Sequence of chain 1.A:
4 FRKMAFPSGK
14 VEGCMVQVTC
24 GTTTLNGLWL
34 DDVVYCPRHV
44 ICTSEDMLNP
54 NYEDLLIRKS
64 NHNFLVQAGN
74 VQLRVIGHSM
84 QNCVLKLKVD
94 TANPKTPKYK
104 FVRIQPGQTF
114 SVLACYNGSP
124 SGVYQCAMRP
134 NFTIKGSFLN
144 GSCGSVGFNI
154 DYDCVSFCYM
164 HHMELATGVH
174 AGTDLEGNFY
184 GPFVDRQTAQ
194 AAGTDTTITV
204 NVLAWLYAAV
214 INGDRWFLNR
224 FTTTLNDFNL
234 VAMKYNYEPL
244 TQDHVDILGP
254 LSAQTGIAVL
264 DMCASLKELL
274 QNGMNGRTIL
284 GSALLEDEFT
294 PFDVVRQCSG

Binding-site contacts:
Ligand atom C2 contacts residue GLN190 of chain 1.A at 3.7 Å.
Ligand atom C15 contacts residue HIS42 of chain 1.A at 3.6 Å.
Ligand atom O33 contacts residue SER145 of chain 1.A at 3.6 Å (h-bond).
Ligand atom C26 contacts residue ASP188 of chain 1.A at 3.8 Å.
Ligand atom C17 contacts residue CYS146 of chain 1.A at 2.6 Å (hydrophobic).
Ligand atom N16 contacts residue CYS146 of chain 1.A at 2.8 Å (h-bond).
Ligand atom O32 contacts residue GLU167 of chain 1.A at 3.0 Å (salt-bridge).
Ligand atom C7 contacts residue MET166 of chain 1.A at 3.7 Å (hydrophobic).
Ligand atom O31 contacts residue GLN190 of chain 1.A at 3.3 Å.
Ligand atom C11 contacts residue GLU167 of chain 1.A at 3.7 Å.
Ligand atom C26 contacts residue TYR55 of chain 1.A at 3.8 Å (hydrophobic).
Ligand atom C9 contacts residue MET166 of chain 1.A at 3.8 Å (hydrophobic).
Ligand atom C2 contacts residue THR191 of chain 1.A at 3.2 Å.
Ligand atom C27 contacts residue ASP188 of chain 1.A at 3.9 Å.
Ligand atom C24 contacts residue HIS42 of chain 1.A at 3.6 Å.
Ligand atom C4 contacts residue LEU168 of chain 1.A at 3.4 Å (hydrophobic).
Ligand atom O8 contacts residue MET166 of chain 1.A at 3.2 Å.
Ligand atom O8 contacts residue GLU167 of chain 1.A at 3.1 Å (salt-bridge).
Ligand atom C26 contacts residue MET50 of chain 1.A at 3.6 Å (hydrophobic).
Ligand atom C18 contacts residue CYS146 of chain 1.A at 3.0 Å (hydrophobic).
Ligand atom C30 contacts residue GLU167 of chain 1.A at 3.8 Å.
Ligand atom C20 contacts residue PHE141 of chain 1.A at 3.7 Å (hydrophobic).
Ligand atom C31 contacts residue GLU167 of chain 1.A at 3.7 Å.
Ligand atom C3 contacts residue THR191 of chain 1.A at 3.4 Å.
Ligand atom O33 contacts residue GLY144 of chain 1.A at 3.3 Å (h-bond).
Ligand atom C9 contacts residue GLU167 of chain 1.A at 3.3 Å.
Ligand atom C15 contacts residue HIS165 of chain 1.A at 3.9 Å.
Ligand atom N16 contacts residue HIS165 of chain 1.A at 3.3 Å (h-bond).
Ligand atom C7 contacts residue THR191 of chain 1.A at 3.1 Å.
Ligand atom C14 contacts residue HIS165 of chain 1.A at 3.6 Å.
Ligand atom O34 contacts residue HIS42 of chain 1.A at 3.7 Å.
Ligand atom C1 contacts residue ALA192 of chain 1.A at 3.7 Å (hydrophobic).
Ligand atom C20 contacts residue GLU167 of chain 1.A at 3.7 Å.
Ligand atom O33 contacts residue CYS146 of chain 1.A at 2.5 Å (h-bond).
Ligand atom C21 contacts residue ASN143 of chain 1.A at 3.2 Å.
Ligand atom C2 contacts residue ALA192 of chain 1.A at 3.5 Å (hydrophobic).
Ligand atom C22 contacts residue CYS146 of chain 1.A at 1.8 Å (hydrophobic).
Ligand atom C22 contacts residue HIS42 of chain 1.A at 3.8 Å.
Ligand atom O32 contacts residue MET166 of chain 1.A at 3.2 Å.
Ligand atom N10 contacts residue GLU167 of chain 1.A at 2.6 Å (salt-bridge).

This protein binds this small molecule.
Small molecule (SMILES): CC(C)C[C@@H](CO)NC(=O)[C@H](CC(C)C)NC(=O)[C@H](CC(C)C)NC(=O)OCc1ccccc1